Binding-site contacts:
Ligand atom C2 contacts residue GLN92 of chain 1.A at 3.3 Å.
Ligand atom C14 contacts residue DMS1 of chain 1.D at 3.4 Å.
Ligand atom C34 contacts residue GLU87 of chain 1.A at 3.5 Å.
Ligand atom C26 contacts residue THR81 of chain 1.A at 3.5 Å.
Ligand atom C20 contacts residue VAL71 of chain 1.A at 3.8 Å (hydrophobic).
Ligand atom C3 contacts residue THR81 of chain 1.A at 3.4 Å.
Ligand atom C22 contacts residue DMS1 of chain 1.D at 3.6 Å.
Ligand atom C19 contacts residue GLY79 of chain 1.A at 3.9 Å.
Ligand atom C3 contacts residue GLN92 of chain 1.A at 3.6 Å.
Ligand atom O7 contacts residue THR81 of chain 1.A at 2.9 Å (h-bond).
Ligand atom N4 contacts residue THR81 of chain 1.A at 3.9 Å.
Ligand atom C5 contacts residue LEU80 of chain 1.A at 4.0 Å (hydrophobic).
Ligand atom N35 contacts residue THR81 of chain 1.A at 2.9 Å (h-bond).
Ligand atom C2 contacts residue THR81 of chain 1.A at 3.5 Å.
Ligand atom O7 contacts residue LEU80 of chain 1.A at 3.5 Å.
Ligand atom C1 contacts residue GLU87 of chain 1.A at 3.2 Å.
Ligand atom C1 contacts residue TRP83 of chain 1.A at 3.4 Å (hydrophobic).
Ligand atom C6 contacts residue LEU80 of chain 1.A at 3.8 Å (hydrophobic).
Ligand atom C19 contacts residue LYS70 of chain 1.A at 3.9 Å.
Ligand atom C34 contacts residue THR81 of chain 1.A at 3.6 Å.
Ligand atom C21 contacts residue LYS70 of chain 1.A at 4.0 Å.
Ligand atom C34 contacts residue ASP82 of chain 1.A at 3.5 Å.
Ligand atom C3 contacts residue LEU80 of chain 1.A at 3.9 Å (hydrophobic).
Ligand atom C20 contacts residue LEU80 of chain 1.A at 3.6 Å (hydrophobic).
Ligand atom N35 contacts residue ASP82 of chain 1.A at 2.9 Å (salt-bridge).
Ligand atom C21 contacts residue LEU65 of chain 1.A at 3.7 Å (hydrophobic).
Ligand atom C20 contacts residue GLY79 of chain 1.A at 3.6 Å.
Ligand atom C2 contacts residue GLU87 of chain 1.A at 3.2 Å.
Ligand atom C20 contacts residue LYS70 of chain 1.A at 3.8 Å.
Ligand atom C23 contacts residue LYS70 of chain 1.A at 3.9 Å.
Ligand atom C19 contacts residue LEU80 of chain 1.A at 3.8 Å (hydrophobic).
Ligand atom C9 contacts residue TRP96 of chain 1.A at 3.7 Å (hydrophobic).
Ligand atom C11 contacts residue TYR97 of chain 1.A at 3.4 Å (hydrophobic).
Ligand atom N4 contacts residue TRP96 of chain 1.A at 3.9 Å.
Ligand atom N15 contacts residue DMS1 of chain 1.D at 3.5 Å (h-bond).
Ligand atom C5 contacts residue TRP96 of chain 1.A at 3.5 Å (hydrophobic).
Ligand atom C1 contacts residue THR81 of chain 1.A at 3.6 Å.
Ligand atom N35 contacts residue GLU87 of chain 1.A at 2.8 Å (salt-bridge).
Ligand atom C1 contacts residue GLN92 of chain 1.A at 3.7 Å.
Ligand atom C11 contacts residue TRP96 of chain 1.A at 3.8 Å (hydrophobic).

Sequence of chain 1.A:
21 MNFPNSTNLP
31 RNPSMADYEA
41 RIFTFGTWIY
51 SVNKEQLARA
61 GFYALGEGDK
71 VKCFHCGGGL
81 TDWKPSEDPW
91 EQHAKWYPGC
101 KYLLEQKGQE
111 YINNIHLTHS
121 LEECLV

The small molecule below binds the protein below.
Small molecule (SMILES): Cc1cnn(C[C@H]2C[NH2+][C@H](C)CN2CC(=O)N2CC(C)(C)c3cnc(Cc4ccccc4)cc32)c1